Sequence of chain 1.C:
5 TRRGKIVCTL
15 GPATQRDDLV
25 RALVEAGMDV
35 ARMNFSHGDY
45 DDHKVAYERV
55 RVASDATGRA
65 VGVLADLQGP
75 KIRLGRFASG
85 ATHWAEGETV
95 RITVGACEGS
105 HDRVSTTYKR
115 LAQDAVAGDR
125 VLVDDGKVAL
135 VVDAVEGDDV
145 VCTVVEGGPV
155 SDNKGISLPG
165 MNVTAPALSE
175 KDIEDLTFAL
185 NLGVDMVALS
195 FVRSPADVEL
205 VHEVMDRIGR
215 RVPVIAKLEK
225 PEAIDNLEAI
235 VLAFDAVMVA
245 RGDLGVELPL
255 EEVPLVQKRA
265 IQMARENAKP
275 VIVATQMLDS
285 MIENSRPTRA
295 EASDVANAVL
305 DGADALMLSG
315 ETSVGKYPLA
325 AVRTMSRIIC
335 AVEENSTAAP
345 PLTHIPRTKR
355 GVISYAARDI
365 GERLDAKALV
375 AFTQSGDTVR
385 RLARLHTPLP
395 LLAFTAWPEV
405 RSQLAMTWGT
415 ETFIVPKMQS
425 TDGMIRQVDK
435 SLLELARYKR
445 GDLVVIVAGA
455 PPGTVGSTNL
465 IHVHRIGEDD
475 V

Binding-site contacts:
Ligand atom C1 contacts residue ARG245 of chain 1.C at 4.2 Å.
Ligand atom O3 contacts residue ALA244 of chain 1.C at 3.7 Å.
Ligand atom O3 contacts residue MG1 of chain 1.M at 2.2 Å.
Ligand atom O1 contacts residue GLY246 of chain 1.C at 2.9 Å (h-bond).
Ligand atom C2 contacts residue GLU223 of chain 1.C at 4.0 Å.
Ligand atom O3 contacts residue GLY246 of chain 1.C at 4.0 Å.
Ligand atom O2 contacts residue MET242 of chain 1.C at 4.4 Å.
Ligand atom C1 contacts residue THR279 of chain 1.C at 3.6 Å.
Ligand atom O1 contacts residue ARG245 of chain 1.C at 3.5 Å (salt-bridge).
Ligand atom O1 contacts residue THR279 of chain 1.C at 2.7 Å (h-bond).
Ligand atom O2 contacts residue ALA278 of chain 1.C at 4.2 Å.
Ligand atom O4 contacts residue LYS221 of chain 1.C at 2.6 Å (salt-bridge).
Ligand atom C2 contacts residue MG1 of chain 1.M at 3.0 Å.
Ligand atom C2 contacts residue ALA244 of chain 1.C at 3.7 Å (hydrophobic).
Ligand atom C1 contacts residue ALA244 of chain 1.C at 3.6 Å (hydrophobic).
Ligand atom O2 contacts residue SER313 of chain 1.C at 4.4 Å.
Ligand atom O1 contacts residue MG1 of chain 1.M at 4.1 Å.
Ligand atom O4 contacts residue ALA244 of chain 1.C at 3.9 Å.
Ligand atom O2 contacts residue LYS221 of chain 1.C at 4.3 Å.
Ligand atom C1 contacts residue MG1 of chain 1.M at 2.9 Å.
Ligand atom O2 contacts residue THR279 of chain 1.C at 2.9 Å (h-bond).
Ligand atom O1 contacts residue ASP247 of chain 1.C at 3.7 Å.
Ligand atom O2 contacts residue MG1 of chain 1.M at 4.2 Å.
Ligand atom O3 contacts residue ASP247 of chain 1.C at 2.5 Å (salt-bridge).
Ligand atom C2 contacts residue THR279 of chain 1.C at 3.7 Å.
Ligand atom O4 contacts residue GLU223 of chain 1.C at 3.5 Å (salt-bridge).
Ligand atom O1 contacts residue ALA244 of chain 1.C at 3.4 Å.
Ligand atom C2 contacts residue ASP247 of chain 1.C at 4.4 Å.
Ligand atom O2 contacts residue MET311 of chain 1.C at 4.2 Å.
Ligand atom C1 contacts residue GLU223 of chain 1.C at 3.6 Å.
Ligand atom O2 contacts residue ALA244 of chain 1.C at 4.2 Å.
Ligand atom C1 contacts residue GLY246 of chain 1.C at 3.9 Å.
Ligand atom O4 contacts residue MG1 of chain 1.M at 2.3 Å.
Ligand atom C2 contacts residue LYS221 of chain 1.C at 3.8 Å.
Ligand atom O3 contacts residue GLU223 of chain 1.C at 2.7 Å (salt-bridge).
Ligand atom C1 contacts residue ASP247 of chain 1.C at 3.7 Å.
Ligand atom O2 contacts residue ARG36 of chain 1.C at 4.4 Å.
Ligand atom O4 contacts residue ASP247 of chain 1.C at 4.1 Å.

This small molecule binds to this protein.
Small molecule (SMILES): O=C([O-])C(=O)[O-]